Sequence of chain 1.A:
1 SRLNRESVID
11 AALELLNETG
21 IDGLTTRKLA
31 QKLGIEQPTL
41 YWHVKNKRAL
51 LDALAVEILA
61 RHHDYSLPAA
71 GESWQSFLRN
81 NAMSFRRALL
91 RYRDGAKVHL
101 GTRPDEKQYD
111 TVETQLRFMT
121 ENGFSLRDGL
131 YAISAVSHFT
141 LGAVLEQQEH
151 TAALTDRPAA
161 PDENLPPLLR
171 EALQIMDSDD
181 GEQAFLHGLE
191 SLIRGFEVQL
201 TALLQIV

A small-molecule ligand and the protein it binds are described below.
Small molecule (SMILES): CN(C)[C@@H]1C(O)=C(C(N)=O)C(=O)[C@@]2(O)C(O)=C3C(=O)c4c(O)ccc(Cl)c4[C@@](C)(O)[C@H]3C[C@@H]12

Sequence of chain 2.A:
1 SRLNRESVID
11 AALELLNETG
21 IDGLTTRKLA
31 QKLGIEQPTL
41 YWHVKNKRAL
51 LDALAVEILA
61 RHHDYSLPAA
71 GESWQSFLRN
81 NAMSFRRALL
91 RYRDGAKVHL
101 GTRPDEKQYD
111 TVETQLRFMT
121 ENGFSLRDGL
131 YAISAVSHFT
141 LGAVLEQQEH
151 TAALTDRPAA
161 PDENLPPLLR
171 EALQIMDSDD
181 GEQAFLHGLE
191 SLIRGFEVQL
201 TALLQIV

Binding-site contacts:
Ligand atom O1 contacts residue VAL112 of chain 2.A at 3.7 Å.
Ligand atom O10 contacts residue ARG103 of chain 2.A at 3.4 Å.
Ligand atom O2' contacts residue GLN115 of chain 2.A at 3.3 Å (h-bond).
Ligand atom C5 contacts residue GLN115 of chain 2.A at 3.8 Å.
Ligand atom C6B contacts residue PRO104 of chain 2.A at 3.8 Å (hydrophobic).
Ligand atom O6 contacts residue PRO104 of chain 2.A at 3.8 Å.
Ligand atom O3 contacts residue HIS63 of chain 2.A at 2.8 Å (h-bond).
Ligand atom C4' contacts residue ASN81 of chain 2.A at 3.0 Å.
Ligand atom O11 contacts residue NI1 of chain 2.B at 2.0 Å (h-bond).
Ligand atom O3 contacts residue GLN115 of chain 2.A at 3.0 Å (h-bond).
Ligand atom CL7 contacts residue LEU130 of chain 2.A at 3.9 Å.
Ligand atom C5B contacts residue NI1 of chain 2.B at 3.3 Å.
Ligand atom O2' contacts residue SER66 of chain 2.A at 3.4 Å.
Ligand atom C2' contacts residue HIS63 of chain 2.A at 3.8 Å.
Ligand atom C4D contacts residue SER137 of chain 2.A at 3.8 Å.
Ligand atom C2' contacts residue GLN115 of chain 2.A at 3.9 Å.
Ligand atom C9 contacts residue ARG103 of chain 2.A at 3.6 Å.
Ligand atom O12 contacts residue HIS99 of chain 2.A at 2.8 Å (h-bond).
Ligand atom O3 contacts residue ASN81 of chain 2.A at 2.8 Å (h-bond).
Ligand atom C10 contacts residue PRO104 of chain 2.A at 3.8 Å (hydrophobic).
Ligand atom O12 contacts residue NI1 of chain 2.B at 2.0 Å (h-bond).
Ligand atom C4 contacts residue ASN81 of chain 2.A at 3.7 Å.
Ligand atom C4D contacts residue ASN81 of chain 2.A at 3.2 Å.
Ligand atom C3 contacts residue HIS63 of chain 2.A at 3.8 Å.
Ligand atom O10 contacts residue THR102 of chain 2.A at 3.8 Å.
Ligand atom C4' contacts residue SER137 of chain 2.A at 3.1 Å.
Ligand atom C6' contacts residue ILE133 of chain 2.A at 3.4 Å (hydrophobic).
Ligand atom C11 contacts residue NI1 of chain 2.B at 3.0 Å.
Ligand atom C9 contacts residue MET176 of chain 1.A at 3.8 Å (hydrophobic).
Ligand atom C6A contacts residue PRO104 of chain 2.A at 3.8 Å (hydrophobic).
Ligand atom O2' contacts residue HIS63 of chain 2.A at 3.2 Å (h-bond).
Ligand atom C4D contacts residue PHE85 of chain 2.A at 3.5 Å (hydrophobic).
Ligand atom N4 contacts residue ASN81 of chain 2.A at 2.6 Å (h-bond).
Ligand atom C3 contacts residue GLN115 of chain 2.A at 3.5 Å.
Ligand atom O4B contacts residue PHE85 of chain 2.A at 3.3 Å.
Ligand atom O6 contacts residue VAL112 of chain 2.A at 3.2 Å.
Ligand atom CL7 contacts residue LEU169 of chain 1.A at 3.8 Å.
Ligand atom C4 contacts residue GLN115 of chain 2.A at 3.6 Å.
Ligand atom C12 contacts residue NI1 of chain 2.B at 2.9 Å.
Ligand atom C4A contacts residue SER137 of chain 2.A at 3.6 Å.